Binding-site contacts:
Ligand atom O7 contacts residue ASN87 of chain 1.A at 3.4 Å (h-bond).
Ligand atom C2 contacts residue ASN87 of chain 1.A at 2.4 Å.
Ligand atom O5 contacts residue ASN87 of chain 1.A at 2.3 Å (h-bond).
Ligand atom C8 contacts residue ASN86 of chain 1.A at 4.0 Å.
Ligand atom N2 contacts residue ALA84 of chain 1.A at 4.3 Å.
Ligand atom N2 contacts residue ASN87 of chain 1.A at 2.9 Å (h-bond).
Ligand atom C3 contacts residue ASN87 of chain 1.A at 3.8 Å.
Ligand atom C4 contacts residue ASN87 of chain 1.A at 4.2 Å.
Ligand atom C8 contacts residue ASN87 of chain 1.A at 4.5 Å.
Ligand atom C8 contacts residue THR85 of chain 1.A at 3.4 Å.
Ligand atom C7 contacts residue ALA84 of chain 1.A at 4.4 Å (hydrophobic).
Ligand atom C8 contacts residue ALA84 of chain 1.A at 3.5 Å (hydrophobic).
Ligand atom C8 contacts residue TYR507 of chain 1.A at 4.1 Å (hydrophobic).
Ligand atom C1 contacts residue ASN87 of chain 1.A at 1.4 Å.
Ligand atom C5 contacts residue ASN87 of chain 1.A at 3.6 Å.
Ligand atom C7 contacts residue ASN87 of chain 1.A at 3.4 Å.

Sequence of chain 1.A:
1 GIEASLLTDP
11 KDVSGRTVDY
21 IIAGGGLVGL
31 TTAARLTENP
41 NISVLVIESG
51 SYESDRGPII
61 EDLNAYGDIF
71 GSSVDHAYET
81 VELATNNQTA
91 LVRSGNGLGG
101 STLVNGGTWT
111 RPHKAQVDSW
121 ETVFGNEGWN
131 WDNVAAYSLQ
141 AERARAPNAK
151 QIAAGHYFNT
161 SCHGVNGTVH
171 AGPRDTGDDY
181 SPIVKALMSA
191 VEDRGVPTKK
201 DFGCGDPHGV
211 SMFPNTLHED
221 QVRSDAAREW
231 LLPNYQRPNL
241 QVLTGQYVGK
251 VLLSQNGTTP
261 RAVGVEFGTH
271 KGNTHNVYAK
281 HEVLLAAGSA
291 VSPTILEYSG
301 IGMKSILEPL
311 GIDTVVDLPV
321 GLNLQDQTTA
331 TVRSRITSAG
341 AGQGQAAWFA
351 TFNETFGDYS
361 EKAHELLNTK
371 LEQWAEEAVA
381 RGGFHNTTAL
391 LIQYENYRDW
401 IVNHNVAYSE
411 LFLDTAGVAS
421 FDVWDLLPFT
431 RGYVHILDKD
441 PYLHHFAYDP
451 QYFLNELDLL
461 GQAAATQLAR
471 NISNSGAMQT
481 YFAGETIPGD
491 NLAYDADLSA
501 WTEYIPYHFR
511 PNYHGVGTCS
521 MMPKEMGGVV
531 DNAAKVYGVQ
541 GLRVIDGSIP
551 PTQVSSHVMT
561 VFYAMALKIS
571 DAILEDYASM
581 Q

This protein binds this small molecule.
Small molecule (SMILES): CC(=O)N[C@H]1[C@H](O[C@H]2[C@H](O)[C@@H](NC(C)=O)CO[C@@H]2CO)O[C@H](CO)[C@@H](O[C@@H]2O[C@H](CO[C@H]3O[C@H](CO)[C@@H](O)[C@H](O)[C@@H]3O)[C@@H](O)[C@H](O)[C@@H]2O)[C@@H]1O